Sequence of chain 1.D:
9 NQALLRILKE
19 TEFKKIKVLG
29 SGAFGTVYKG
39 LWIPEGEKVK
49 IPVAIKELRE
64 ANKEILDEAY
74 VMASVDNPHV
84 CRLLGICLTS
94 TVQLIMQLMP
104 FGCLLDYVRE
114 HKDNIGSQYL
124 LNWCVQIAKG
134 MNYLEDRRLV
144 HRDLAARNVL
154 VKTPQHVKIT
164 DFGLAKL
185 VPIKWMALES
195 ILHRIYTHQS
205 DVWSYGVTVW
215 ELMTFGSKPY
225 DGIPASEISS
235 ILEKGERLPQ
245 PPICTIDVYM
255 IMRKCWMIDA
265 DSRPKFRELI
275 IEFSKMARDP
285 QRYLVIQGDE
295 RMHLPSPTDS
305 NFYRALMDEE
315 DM

This protein binds this small molecule.
Small molecule (SMILES): Cc1cc2cc(n1)-c1cnn(C)c1OCCC[C@@H](C)CN1/C(=N/C2=O)Nc2ccc(CN3CCN(C)CC3)cc21

Binding-site contacts:
Ligand atom N23 contacts residue LEU101 of chain 1.D at 3.8 Å.
Ligand atom C20 contacts residue LEU153 of chain 1.D at 3.2 Å (hydrophobic).
Ligand atom C31 contacts residue ASP109 of chain 1.D at 3.7 Å.
Ligand atom N23 contacts residue MET102 of chain 1.D at 3.6 Å.
Ligand atom C20 contacts residue MET99 of chain 1.D at 3.6 Å (hydrophobic).
Ligand atom N40 contacts residue MET102 of chain 1.D at 2.7 Å (h-bond).
Ligand atom C39 contacts residue MET102 of chain 1.D at 3.5 Å (hydrophobic).
Ligand atom C10 contacts residue ARG150 of chain 1.D at 3.7 Å.
Ligand atom C27 contacts residue LEU27 of chain 1.D at 3.5 Å (hydrophobic).
Ligand atom N19 contacts residue MET99 of chain 1.D at 3.5 Å (h-bond).
Ligand atom C39 contacts residue GLY105 of chain 1.D at 3.4 Å.
Ligand atom O01 contacts residue MET102 of chain 1.D at 3.0 Å (h-bond).
Ligand atom N19 contacts residue LEU153 of chain 1.D at 3.6 Å.
Ligand atom C21 contacts residue THR163 of chain 1.D at 3.3 Å.
Ligand atom N19 contacts residue THR163 of chain 1.D at 2.8 Å (h-bond).
Ligand atom C13 contacts residue CYS106 of chain 1.D at 3.2 Å (hydrophobic).
Ligand atom C32 contacts residue ASP109 of chain 1.D at 3.7 Å.
Ligand atom C20 contacts residue THR163 of chain 1.D at 3.4 Å.
Ligand atom N15 contacts residue LYS54 of chain 1.D at 3.5 Å (salt-bridge).
Ligand atom C26 contacts residue GLY105 of chain 1.D at 3.7 Å.
Ligand atom C09 contacts residue ARG150 of chain 1.D at 3.3 Å.
Ligand atom O01 contacts residue GLN100 of chain 1.D at 3.2 Å (h-bond).
Ligand atom N17 contacts residue ASP164 of chain 1.D at 3.6 Å.
Ligand atom O01 contacts residue ALA52 of chain 1.D at 3.3 Å.
Ligand atom C34 contacts residue GLU113 of chain 1.D at 3.3 Å.
Ligand atom C22 contacts residue LEU153 of chain 1.D at 3.1 Å (hydrophobic).
Ligand atom N17 contacts residue LYS54 of chain 1.D at 2.8 Å (salt-bridge).
Ligand atom C21 contacts residue CYS84 of chain 1.D at 3.7 Å (hydrophobic).
Ligand atom C38 contacts residue MET102 of chain 1.D at 3.7 Å (hydrophobic).
Ligand atom N40 contacts residue GLY105 of chain 1.D at 3.7 Å.
Ligand atom C03 contacts residue LEU153 of chain 1.D at 3.5 Å (hydrophobic).
Ligand atom C05 contacts residue THR163 of chain 1.D at 3.6 Å.
Ligand atom O01 contacts residue LEU101 of chain 1.D at 3.4 Å.
Ligand atom C24 contacts residue MET102 of chain 1.D at 3.6 Å (hydrophobic).
Ligand atom C38 contacts residue PRO103 of chain 1.D at 3.4 Å (hydrophobic).
Ligand atom C18 contacts residue LYS54 of chain 1.D at 3.3 Å.
Ligand atom C38 contacts residue GLY105 of chain 1.D at 3.5 Å.
Ligand atom C21 contacts residue MET99 of chain 1.D at 3.4 Å (hydrophobic).
Ligand atom C22 contacts residue GLN100 of chain 1.D at 3.5 Å.
Ligand atom C18 contacts residue THR163 of chain 1.D at 3.5 Å.